Sequence of chain 2.N:
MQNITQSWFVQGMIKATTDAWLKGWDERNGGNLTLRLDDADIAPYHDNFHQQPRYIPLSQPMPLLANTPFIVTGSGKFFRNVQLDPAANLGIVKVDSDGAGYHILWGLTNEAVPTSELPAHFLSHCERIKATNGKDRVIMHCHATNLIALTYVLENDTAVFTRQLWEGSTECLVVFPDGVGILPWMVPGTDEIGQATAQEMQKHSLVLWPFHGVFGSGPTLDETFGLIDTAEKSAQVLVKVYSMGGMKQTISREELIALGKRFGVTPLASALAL

This small molecule binds to this protein.
Small molecule (SMILES): O=C(COP(=O)(O)O)NO

Binding-site contacts:
Ligand atom N2 contacts residue ASN32 of chain 2.N at 3.7 Å.
Ligand atom C1 contacts residue HIS143 of chain 2.N at 4.0 Å.
Ligand atom O2P contacts residue ASN32 of chain 2.N at 2.6 Å (h-bond).
Ligand atom N2 contacts residue HIS141 of chain 2.N at 4.0 Å.
Ligand atom O1 contacts residue GLY30 of chain 2.N at 3.6 Å.
Ligand atom C1 contacts residue HIS141 of chain 2.N at 3.9 Å.
Ligand atom N2 contacts residue ZN1 of chain 2.UA at 2.8 Å.
Ligand atom C1 contacts residue ZN1 of chain 2.UA at 2.6 Å.
Ligand atom O1 contacts residue ZN1 of chain 2.UA at 2.1 Å.
Ligand atom O4P contacts residue GLY76 of chain 2.N at 3.6 Å.
Ligand atom O3P contacts residue ASN29 of chain 2.N at 2.6 Å (h-bond).
Ligand atom O1P contacts residue SER116 of chain 2.N at 3.8 Å.
Ligand atom O2 contacts residue HIS212 of chain 2.N at 2.9 Å (h-bond).
Ligand atom O1 contacts residue ASN32 of chain 2.N at 3.9 Å.
Ligand atom O4P contacts residue THR115 of chain 2.N at 3.7 Å.
Ligand atom O2 contacts residue GLU117 of chain 2.N at 2.6 Å (salt-bridge).
Ligand atom C1 contacts residue GLY31 of chain 2.N at 3.8 Å.
Ligand atom C1 contacts residue ASN32 of chain 2.N at 3.5 Å.
Ligand atom O1 contacts residue HIS143 of chain 2.N at 3.0 Å (h-bond).
Ligand atom O2 contacts residue ZN1 of chain 2.UA at 2.1 Å.
Ligand atom O3P contacts residue SER75 of chain 2.N at 4.0 Å.
Ligand atom N2 contacts residue GLU117 of chain 2.N at 3.1 Å (salt-bridge).
Ligand atom P contacts residue ASN29 of chain 2.N at 3.6 Å.
Ligand atom P contacts residue GLY76 of chain 2.N at 3.9 Å.
Ligand atom C2 contacts residue ASN29 of chain 2.N at 3.4 Å.
Ligand atom O3P contacts residue GLY76 of chain 2.N at 3.0 Å (h-bond).
Ligand atom O4P contacts residue SER75 of chain 2.N at 3.4 Å (h-bond).
Ligand atom O3P contacts residue GLY74 of chain 2.N at 3.9 Å.
Ligand atom N2 contacts residue HIS212 of chain 2.N at 4.0 Å.
Ligand atom O2 contacts residue HIS141 of chain 2.N at 3.1 Å (h-bond).
Ligand atom O2P contacts residue THR115 of chain 2.N at 2.4 Å (h-bond).
Ligand atom C2 contacts residue ASN32 of chain 2.N at 3.7 Å.
Ligand atom P contacts residue THR115 of chain 2.N at 3.7 Å.
Ligand atom O4P contacts residue SER116 of chain 2.N at 2.9 Å (h-bond).
Ligand atom O1P contacts residue ASN32 of chain 2.N at 3.4 Å (h-bond).
Ligand atom O1 contacts residue HIS141 of chain 2.N at 3.3 Å (h-bond).
Ligand atom O2P contacts residue GLY31 of chain 2.N at 3.5 Å (h-bond).
Ligand atom O1 contacts residue GLY31 of chain 2.N at 2.8 Å (h-bond).
Ligand atom O1P contacts residue ASN29 of chain 2.N at 3.8 Å.
Ligand atom P contacts residue ASN32 of chain 2.N at 3.7 Å.